Binding-site contacts:
Ligand atom O5 contacts residue THR156 of chain 47.A at 3.9 Å.
Ligand atom C1 contacts residue ASN154 of chain 47.A at 2.6 Å.
Ligand atom O5 contacts residue ASN154 of chain 47.A at 3.7 Å.
Ligand atom C3 contacts residue ASN154 of chain 47.A at 4.3 Å.
Ligand atom C1 contacts residue THR156 of chain 47.A at 4.1 Å.
Ligand atom C7 contacts residue VAL153 of chain 47.A at 4.0 Å (hydrophobic).
Ligand atom O7 contacts residue GLY150 of chain 47.A at 4.2 Å.
Ligand atom O7 contacts residue THR156 of chain 47.A at 4.2 Å.
Ligand atom C2 contacts residue ASN154 of chain 47.A at 2.9 Å.
Ligand atom O7 contacts residue VAL153 of chain 47.A at 2.8 Å (h-bond).
Ligand atom C5 contacts residue THR156 of chain 47.A at 3.7 Å.
Ligand atom O7 contacts residue ASN154 of chain 47.A at 1.3 Å (h-bond).
Ligand atom C7 contacts residue ASN154 of chain 47.A at 1.9 Å.
Ligand atom C7 contacts residue GLY150 of chain 47.A at 4.5 Å.
Ligand atom C8 contacts residue GLY150 of chain 47.A at 4.3 Å.
Ligand atom C6 contacts residue THR156 of chain 47.A at 4.2 Å.
Ligand atom N2 contacts residue ASN154 of chain 47.A at 2.2 Å (h-bond).
Ligand atom C8 contacts residue ASN154 of chain 47.A at 3.4 Å.

Sequence of chain 47.A:
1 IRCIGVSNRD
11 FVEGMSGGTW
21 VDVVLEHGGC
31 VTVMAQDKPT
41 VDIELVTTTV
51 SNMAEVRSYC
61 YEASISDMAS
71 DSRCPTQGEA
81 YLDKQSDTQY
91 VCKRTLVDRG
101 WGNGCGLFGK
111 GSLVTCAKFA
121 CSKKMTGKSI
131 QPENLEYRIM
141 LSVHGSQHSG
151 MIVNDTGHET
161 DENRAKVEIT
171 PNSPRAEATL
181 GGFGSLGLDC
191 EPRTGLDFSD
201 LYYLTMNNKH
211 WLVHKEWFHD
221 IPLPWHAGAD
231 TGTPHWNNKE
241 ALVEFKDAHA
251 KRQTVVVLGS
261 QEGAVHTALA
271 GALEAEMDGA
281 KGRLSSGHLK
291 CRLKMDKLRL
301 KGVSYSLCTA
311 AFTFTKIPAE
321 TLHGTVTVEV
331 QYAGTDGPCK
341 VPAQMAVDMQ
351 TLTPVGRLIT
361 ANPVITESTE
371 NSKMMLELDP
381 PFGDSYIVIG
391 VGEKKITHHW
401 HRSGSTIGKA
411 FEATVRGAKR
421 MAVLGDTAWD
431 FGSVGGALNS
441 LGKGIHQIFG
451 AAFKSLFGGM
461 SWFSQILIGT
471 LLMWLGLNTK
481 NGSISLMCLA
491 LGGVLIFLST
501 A

This small molecule binds to this protein.
Small molecule (SMILES): CC(=O)N[C@H]1[C@H](O[C@H]2[C@H](O)[C@@H](NC(C)=O)CO[C@@H]2CO)O[C@H](CO)[C@@H](O)[C@@H]1O